Sequence of chain 1.A:
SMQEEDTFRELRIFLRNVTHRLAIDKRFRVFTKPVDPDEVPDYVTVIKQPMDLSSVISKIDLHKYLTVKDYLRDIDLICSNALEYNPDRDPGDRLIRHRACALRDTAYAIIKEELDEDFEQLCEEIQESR

The protein below binds the small molecule below.
Small molecule (SMILES): CC(=O)c1nc(NC(=O)[C@@H](C)N)sc1-c1cccc(O)c1

Binding-site contacts:
Ligand atom CAP contacts residue LEU115 of chain 1.A at 4.2 Å (hydrophobic).
Ligand atom CB contacts residue TYR108 of chain 1.A at 4.0 Å (hydrophobic).
Ligand atom CAP contacts residue GLU117 of chain 1.A at 4.0 Å.
Ligand atom CAG contacts residue LYS112 of chain 1.A at 3.8 Å.
Ligand atom CAR contacts residue TYR108 of chain 1.A at 3.6 Å (hydrophobic).
Ligand atom CAN contacts residue LYS69 of chain 1.A at 4.0 Å.
Ligand atom OAF contacts residue GLU117 of chain 1.A at 3.5 Å.
Ligand atom OAF contacts residue GLU120 of chain 1.A at 3.8 Å.
Ligand atom CA contacts residue TYR108 of chain 1.A at 4.3 Å (hydrophobic).
Ligand atom CAG contacts residue ILE111 of chain 1.A at 3.6 Å (hydrophobic).
Ligand atom CAA contacts residue VAL68 of chain 1.A at 3.3 Å (hydrophobic).
Ligand atom CAA contacts residue GLU120 of chain 1.A at 4.4 Å.
Ligand atom CAI contacts residue LYS112 of chain 1.A at 4.0 Å.
Ligand atom CAA contacts residue LEU72 of chain 1.A at 3.8 Å (hydrophobic).
Ligand atom C contacts residue TYR108 of chain 1.A at 4.1 Å (hydrophobic).
Ligand atom NAL contacts residue TYR108 of chain 1.A at 3.2 Å.
Ligand atom NAK contacts residue TYR108 of chain 1.A at 4.0 Å.
Ligand atom OAD contacts residue LYS69 of chain 1.A at 3.3 Å.
Ligand atom CAQ contacts residue ILE111 of chain 1.A at 4.4 Å (hydrophobic).
Ligand atom CAA contacts residue LYS69 of chain 1.A at 4.0 Å.
Ligand atom CAP contacts residue GLU120 of chain 1.A at 4.5 Å.
Ligand atom CAI contacts residue ILE111 of chain 1.A at 3.6 Å (hydrophobic).
Ligand atom N contacts residue TYR108 of chain 1.A at 4.0 Å.
Ligand atom CAG contacts residue LEU115 of chain 1.A at 4.1 Å (hydrophobic).
Ligand atom CAS contacts residue LEU72 of chain 1.A at 4.5 Å (hydrophobic).
Ligand atom SAM contacts residue TYR108 of chain 1.A at 4.4 Å.
Ligand atom CAH contacts residue LEU115 of chain 1.A at 3.8 Å (hydrophobic).
Ligand atom CAH contacts residue GLU117 of chain 1.A at 3.8 Å.
Ligand atom NAK contacts residue LEU72 of chain 1.A at 4.5 Å.